This protein binds this small molecule.
Small molecule (SMILES): CC(=O)N[C@H]1[C@H](O[C@H]2[C@H](O)[C@@H](NC(C)=O)CO[C@@H]2CO[C@@H]2O[C@@H](C)[C@@H](O)[C@@H](O)[C@@H]2O)O[C@H](CO)[C@@H](O[C@@H]2O[C@H](CO)[C@@H](O)[C@H](O[C@@H]3O[C@H](CO)[C@@H](O)[C@H](O)[C@@H]3O)[C@@H]2O)[C@@H]1O

Sequence of chain 1.E:
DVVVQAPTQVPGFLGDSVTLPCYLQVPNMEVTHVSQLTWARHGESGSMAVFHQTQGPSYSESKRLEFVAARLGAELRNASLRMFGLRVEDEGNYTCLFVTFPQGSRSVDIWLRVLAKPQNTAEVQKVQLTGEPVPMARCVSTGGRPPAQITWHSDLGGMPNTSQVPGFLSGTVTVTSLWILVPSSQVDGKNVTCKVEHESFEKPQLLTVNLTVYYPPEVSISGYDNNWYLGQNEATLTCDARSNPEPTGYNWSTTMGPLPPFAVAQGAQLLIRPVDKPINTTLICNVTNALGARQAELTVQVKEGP

Binding-site contacts:
Ligand atom C8 contacts residue GLY119 of chain 1.E at 3.9 Å.
Ligand atom C7 contacts residue TRP138 of chain 1.E at 4.3 Å (hydrophobic).
Ligand atom C5 contacts residue ASN120 of chain 1.E at 3.9 Å.
Ligand atom O5 contacts residue ASN120 of chain 1.E at 4.0 Å.
Ligand atom N2 contacts residue TRP138 of chain 1.E at 3.7 Å.
Ligand atom C8 contacts residue TRP138 of chain 1.E at 4.0 Å (hydrophobic).
Ligand atom C6 contacts residue ASN120 of chain 1.E at 3.0 Å.
Ligand atom C8 contacts residue ASN120 of chain 1.E at 4.1 Å.
Ligand atom O7 contacts residue ASN120 of chain 1.E at 4.4 Å.
Ligand atom O7 contacts residue TRP138 of chain 1.E at 3.8 Å.
Ligand atom C5 contacts residue TRP138 of chain 1.E at 3.5 Å (hydrophobic).
Ligand atom N2 contacts residue ASN120 of chain 1.E at 3.0 Å (h-bond).
Ligand atom C1 contacts residue ASN120 of chain 1.E at 1.4 Å.
Ligand atom O5 contacts residue TRP138 of chain 1.E at 4.3 Å.
Ligand atom C2 contacts residue TRP138 of chain 1.E at 3.8 Å (hydrophobic).
Ligand atom O5 contacts residue ASN120 of chain 1.E at 2.4 Å (h-bond).
Ligand atom O3 contacts residue TRP138 of chain 1.E at 3.5 Å.
Ligand atom C5 contacts residue ASN120 of chain 1.E at 3.6 Å.
Ligand atom C3 contacts residue ASN120 of chain 1.E at 3.9 Å.
Ligand atom C1 contacts residue TRP138 of chain 1.E at 3.9 Å (hydrophobic).
Ligand atom C2 contacts residue ASN120 of chain 1.E at 2.6 Å.
Ligand atom C4 contacts residue TRP138 of chain 1.E at 3.3 Å (hydrophobic).
Ligand atom C3 contacts residue TRP138 of chain 1.E at 2.9 Å (hydrophobic).
Ligand atom C7 contacts residue ASN120 of chain 1.E at 3.8 Å.
Ligand atom O4 contacts residue TRP138 of chain 1.E at 3.1 Å.
Ligand atom C4 contacts residue ASN120 of chain 1.E at 4.2 Å.